This small molecule binds to this protein.
Small molecule (SMILES): COC(=O)c1ccc(O)cc1

Binding-site contacts:
Ligand atom O4 contacts residue PHE176 of chain 1.A at 3.7 Å.
Ligand atom C4 contacts residue PHE176 of chain 1.A at 4.3 Å (hydrophobic).
Ligand atom C contacts residue ALA84 of chain 1.A at 4.2 Å (hydrophobic).
Ligand atom C3 contacts residue TYR296 of chain 1.A at 3.9 Å (hydrophobic).
Ligand atom CM contacts residue LEU246 of chain 1.A at 3.9 Å (hydrophobic).
Ligand atom C2 contacts residue PHE152 of chain 1.A at 3.4 Å (hydrophobic).
Ligand atom O2 contacts residue ILE243 of chain 1.A at 3.6 Å.
Ligand atom C contacts residue LEU253 of chain 1.A at 4.1 Å (hydrophobic).
Ligand atom CM contacts residue ILE243 of chain 1.A at 3.4 Å (hydrophobic).
Ligand atom O2 contacts residue PHE152 of chain 1.A at 3.5 Å.
Ligand atom C contacts residue PHE152 of chain 1.A at 3.5 Å (hydrophobic).
Ligand atom O2 contacts residue ALA84 of chain 1.A at 3.8 Å.
Ligand atom O4 contacts residue TYR296 of chain 1.A at 4.5 Å.
Ligand atom CM contacts residue ALA84 of chain 1.A at 4.2 Å (hydrophobic).
Ligand atom O1 contacts residue PHE152 of chain 1.A at 4.1 Å.
Ligand atom C2 contacts residue TYR296 of chain 1.A at 4.2 Å (hydrophobic).
Ligand atom CM contacts residue PHE152 of chain 1.A at 4.2 Å (hydrophobic).
Ligand atom O1 contacts residue SER252 of chain 1.A at 3.5 Å.
Ligand atom C1 contacts residue PHE152 of chain 1.A at 3.4 Å (hydrophobic).
Ligand atom CM contacts residue TYR247 of chain 1.A at 3.8 Å (hydrophobic).
Ligand atom C1 contacts residue ALA84 of chain 1.A at 4.3 Å (hydrophobic).
Ligand atom C3 contacts residue PHE152 of chain 1.A at 3.7 Å (hydrophobic).
Ligand atom C5 contacts residue PHE152 of chain 1.A at 3.8 Å (hydrophobic).
Ligand atom C5 contacts residue GLY85 of chain 1.A at 4.2 Å.
Ligand atom C6 contacts residue ALA84 of chain 1.A at 3.8 Å (hydrophobic).
Ligand atom C4 contacts residue PHE152 of chain 1.A at 3.8 Å (hydrophobic).
Ligand atom C contacts residue SER252 of chain 1.A at 4.4 Å.
Ligand atom C6 contacts residue PHE152 of chain 1.A at 3.3 Å (hydrophobic).
Ligand atom C2 contacts residue SER252 of chain 1.A at 4.2 Å.
Ligand atom C5 contacts residue ALA84 of chain 1.A at 3.8 Å (hydrophobic).
Ligand atom O1 contacts residue LEU253 of chain 1.A at 2.9 Å (h-bond).
Ligand atom C2 contacts residue LEU253 of chain 1.A at 4.2 Å (hydrophobic).
Ligand atom C3 contacts residue ILE294 of chain 1.A at 4.0 Å (hydrophobic).
Ligand atom C6 contacts residue ILE243 of chain 1.A at 4.0 Å (hydrophobic).
Ligand atom C4 contacts residue ALA84 of chain 1.A at 4.1 Å (hydrophobic).

Sequence of chain 1.A:
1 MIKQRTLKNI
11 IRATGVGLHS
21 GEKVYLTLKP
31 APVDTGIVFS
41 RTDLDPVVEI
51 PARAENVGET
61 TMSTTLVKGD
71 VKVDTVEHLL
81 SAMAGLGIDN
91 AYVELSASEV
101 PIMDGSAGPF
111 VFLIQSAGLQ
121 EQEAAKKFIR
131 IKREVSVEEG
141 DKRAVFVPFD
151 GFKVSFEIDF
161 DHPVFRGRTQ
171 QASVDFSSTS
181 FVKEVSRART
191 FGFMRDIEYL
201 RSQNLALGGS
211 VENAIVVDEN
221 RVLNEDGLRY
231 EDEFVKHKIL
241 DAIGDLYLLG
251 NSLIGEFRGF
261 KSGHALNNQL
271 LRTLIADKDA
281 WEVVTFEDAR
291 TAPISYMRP